Sequence of chain 2.E:
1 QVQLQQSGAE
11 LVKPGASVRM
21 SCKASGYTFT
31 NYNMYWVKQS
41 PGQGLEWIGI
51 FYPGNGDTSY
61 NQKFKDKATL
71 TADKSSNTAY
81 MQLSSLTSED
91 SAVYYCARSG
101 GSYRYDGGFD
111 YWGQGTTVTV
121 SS

Sequence of chain 2.D:
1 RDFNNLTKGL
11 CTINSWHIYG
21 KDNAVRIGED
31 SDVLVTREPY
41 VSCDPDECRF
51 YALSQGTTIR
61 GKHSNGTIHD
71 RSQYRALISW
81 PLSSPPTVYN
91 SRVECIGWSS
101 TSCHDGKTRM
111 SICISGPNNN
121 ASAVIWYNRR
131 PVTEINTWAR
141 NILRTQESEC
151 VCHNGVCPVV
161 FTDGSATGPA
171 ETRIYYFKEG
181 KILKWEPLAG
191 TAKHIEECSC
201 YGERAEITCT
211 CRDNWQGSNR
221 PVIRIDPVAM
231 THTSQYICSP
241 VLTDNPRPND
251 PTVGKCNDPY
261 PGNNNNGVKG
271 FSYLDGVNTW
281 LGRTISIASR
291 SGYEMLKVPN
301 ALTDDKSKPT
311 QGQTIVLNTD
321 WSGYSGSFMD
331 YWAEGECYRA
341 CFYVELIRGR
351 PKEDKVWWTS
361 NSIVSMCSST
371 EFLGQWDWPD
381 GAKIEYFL

The small molecule below binds the protein below.
Small molecule (SMILES): CC(=O)N[C@H]1[C@H](O[C@H]2[C@H](O)[C@@H](NC(C)=O)CO[C@@H]2CO)O[C@H](CO)[C@@H](O[C@@H]2O[C@H](CO)[C@@H](O)[C@H](O[C@H]3O[C@H](CO)[C@@H](O)[C@H](O)[C@@H]3O[C@H]3O[C@H](CO)[C@@H](O)[C@H](O)[C@@H]3O[C@H]3O[C@H](CO)[C@@H](O)[C@H](O)[C@@H]3O)[C@@H]2O)[C@@H]1O

Binding-site contacts:
Ligand atom C6 contacts residue ILE285 of chain 2.D at 3.4 Å (hydrophobic).
Ligand atom O5 contacts residue ASP250 of chain 2.D at 3.3 Å (salt-bridge).
Ligand atom C6 contacts residue MAN1 of chain 4.M at 3.0 Å.
Ligand atom O6 contacts residue ILE285 of chain 2.D at 2.9 Å (h-bond).
Ligand atom O2 contacts residue ASP106 of chain 2.E at 3.1 Å (salt-bridge).
Ligand atom C2 contacts residue ASN120 of chain 4.D at 2.5 Å.
Ligand atom C2 contacts residue ASP106 of chain 2.E at 3.6 Å.
Ligand atom O6 contacts residue LEU373 of chain 2.D at 2.9 Å (h-bond).
Ligand atom O2 contacts residue GLY312 of chain 2.D at 3.0 Å.
Ligand atom O3 contacts residue GLN311 of chain 2.D at 3.4 Å.
Ligand atom O6 contacts residue ASP250 of chain 2.D at 2.3 Å (salt-bridge).
Ligand atom C8 contacts residue PHE372 of chain 2.D at 3.5 Å (hydrophobic).
Ligand atom N2 contacts residue ASN120 of chain 4.D at 2.8 Å (h-bond).
Ligand atom O3 contacts residue GLU294 of chain 2.D at 2.7 Å (salt-bridge).
Ligand atom O2 contacts residue ASN249 of chain 2.D at 3.1 Å (h-bond).
Ligand atom O3 contacts residue ARG283 of chain 2.D at 2.6 Å (salt-bridge).
Ligand atom C7 contacts residue ASN120 of chain 4.D at 3.5 Å.
Ligand atom O6 contacts residue MAN1 of chain 4.M at 2.4 Å (h-bond).
Ligand atom C4 contacts residue GLU294 of chain 2.D at 3.6 Å.
Ligand atom O5 contacts residue ASN120 of chain 4.D at 2.5 Å (h-bond).
Ligand atom C6 contacts residue ASP250 of chain 2.D at 3.3 Å.
Ligand atom O2 contacts residue LEU296 of chain 2.D at 3.4 Å.
Ligand atom C3 contacts residue GLU294 of chain 2.D at 3.5 Å.
Ligand atom O4 contacts residue GLU294 of chain 2.D at 2.9 Å (salt-bridge).
Ligand atom O4 contacts residue ASP250 of chain 2.D at 3.5 Å (salt-bridge).
Ligand atom O6 contacts residue THR310 of chain 2.D at 3.4 Å (h-bond).
Ligand atom C8 contacts residue GLN311 of chain 2.D at 3.5 Å.
Ligand atom O5 contacts residue GLN375 of chain 2.D at 3.5 Å (h-bond).
Ligand atom O3 contacts residue GLY312 of chain 2.D at 3.0 Å (h-bond).
Ligand atom C6 contacts residue GLN375 of chain 2.D at 3.5 Å.
Ligand atom O5 contacts residue GLY312 of chain 2.D at 3.7 Å.
Ligand atom O3 contacts residue ASP250 of chain 2.D at 3.0 Å (salt-bridge).
Ligand atom O3 contacts residue ASN249 of chain 2.D at 2.6 Å (h-bond).
Ligand atom C8 contacts residue ARG140 of chain 4.D at 3.5 Å.
Ligand atom O6 contacts residue LYS308 of chain 2.D at 3.2 Å (salt-bridge).
Ligand atom C3 contacts residue ASN249 of chain 2.D at 3.6 Å.
Ligand atom C3 contacts residue GLY312 of chain 2.D at 3.3 Å.
Ligand atom O5 contacts residue GLY374 of chain 2.D at 3.1 Å.
Ligand atom C1 contacts residue ASN120 of chain 4.D at 1.5 Å.
Ligand atom O4 contacts residue ARG247 of chain 2.D at 3.4 Å (salt-bridge).

Sequence of chain 2.F:
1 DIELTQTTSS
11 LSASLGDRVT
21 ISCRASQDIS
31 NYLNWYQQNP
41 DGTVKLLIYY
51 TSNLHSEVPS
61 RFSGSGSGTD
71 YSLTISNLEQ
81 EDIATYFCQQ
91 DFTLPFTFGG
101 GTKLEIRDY

Sequence of chain 4.D:
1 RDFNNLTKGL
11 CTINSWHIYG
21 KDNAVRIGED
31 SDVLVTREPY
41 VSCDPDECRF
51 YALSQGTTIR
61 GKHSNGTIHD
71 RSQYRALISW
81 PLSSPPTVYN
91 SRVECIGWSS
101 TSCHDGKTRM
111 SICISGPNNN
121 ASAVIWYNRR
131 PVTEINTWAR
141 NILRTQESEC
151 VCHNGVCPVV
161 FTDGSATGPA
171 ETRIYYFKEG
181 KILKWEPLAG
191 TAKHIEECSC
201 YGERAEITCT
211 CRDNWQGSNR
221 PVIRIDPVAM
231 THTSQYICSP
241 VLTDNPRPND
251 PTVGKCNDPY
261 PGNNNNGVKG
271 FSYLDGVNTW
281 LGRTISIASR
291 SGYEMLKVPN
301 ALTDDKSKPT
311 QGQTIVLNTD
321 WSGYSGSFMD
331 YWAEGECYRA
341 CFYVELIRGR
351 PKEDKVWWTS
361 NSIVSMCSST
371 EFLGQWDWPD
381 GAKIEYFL